Sequence of chain 2.A:
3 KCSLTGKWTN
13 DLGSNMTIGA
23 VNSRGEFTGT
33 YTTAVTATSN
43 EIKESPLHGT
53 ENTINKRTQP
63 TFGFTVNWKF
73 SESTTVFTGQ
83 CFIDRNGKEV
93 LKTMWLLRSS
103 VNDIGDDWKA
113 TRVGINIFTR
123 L

Binding-site contacts:
Ligand atom C7 contacts residue GLY15 of chain 2.A at 4.0 Å.
Ligand atom C8 contacts residue THR34 of chain 2.A at 3.7 Å.
Ligand atom C7 contacts residue THR34 of chain 2.A at 4.0 Å.
Ligand atom C1 contacts residue LEU123 of chain 2.A at 4.4 Å (hydrophobic).
Ligand atom O5 contacts residue LEU123 of chain 2.A at 3.6 Å.
Ligand atom N2 contacts residue GLY15 of chain 2.A at 3.7 Å.
Ligand atom O7 contacts residue THR34 of chain 2.A at 3.4 Å.
Ligand atom C8 contacts residue THR35 of chain 2.A at 4.2 Å.
Ligand atom C5 contacts residue ASN17 of chain 2.A at 3.7 Å.
Ligand atom C7 contacts residue ASN17 of chain 2.A at 2.9 Å.
Ligand atom C3 contacts residue ASN17 of chain 2.A at 3.8 Å.
Ligand atom C8 contacts residue GLY15 of chain 2.A at 3.5 Å.
Ligand atom C8 contacts residue ALA36 of chain 2.A at 3.9 Å (hydrophobic).
Ligand atom C6 contacts residue LEU123 of chain 2.A at 3.6 Å (hydrophobic).
Ligand atom O7 contacts residue ASN17 of chain 2.A at 3.0 Å (h-bond).
Ligand atom C6 contacts residue ASN17 of chain 2.A at 4.2 Å.
Ligand atom O5 contacts residue ASN17 of chain 2.A at 2.4 Å (h-bond).
Ligand atom C5 contacts residue LEU123 of chain 2.A at 4.0 Å (hydrophobic).
Ligand atom C1 contacts residue ASN17 of chain 2.A at 1.5 Å.
Ligand atom C4 contacts residue ASN17 of chain 2.A at 4.2 Å.
Ligand atom C8 contacts residue ASN17 of chain 2.A at 4.0 Å.
Ligand atom C2 contacts residue ASN17 of chain 2.A at 2.4 Å.
Ligand atom C8 contacts residue SER16 of chain 2.A at 4.5 Å.
Ligand atom N2 contacts residue ASN17 of chain 2.A at 2.6 Å (h-bond).

The small molecule below binds the protein below.
Small molecule (SMILES): CC(=O)N[C@@H]1[C@@H](O)[C@H](O)[C@@H](CO)O[C@H]1O